The protein below binds the small molecule below.
Small molecule (SMILES): NC[C@@H]1O[C@H](O[C@H]2[C@@H](O)[C@H](O[C@@H]3[C@@H](O)[C@H](N)C[C@H](N)[C@H]3O[C@H]3O[C@H](CO)[C@@H](O)[C@H](O)[C@H]3N)O[C@@H]2CO)[C@H](N)[C@@H](O)[C@@H]1O

Binding-site contacts:
Ligand atom O41 contacts residue SER13 of chain 1.G at 3.3 Å (h-bond).
Ligand atom C41 contacts residue SER13 of chain 1.G at 4.3 Å.
Ligand atom O31 contacts residue SER13 of chain 1.G at 4.1 Å.
Ligand atom C31 contacts residue SER13 of chain 1.G at 4.2 Å.

Sequence of chain 1.G:
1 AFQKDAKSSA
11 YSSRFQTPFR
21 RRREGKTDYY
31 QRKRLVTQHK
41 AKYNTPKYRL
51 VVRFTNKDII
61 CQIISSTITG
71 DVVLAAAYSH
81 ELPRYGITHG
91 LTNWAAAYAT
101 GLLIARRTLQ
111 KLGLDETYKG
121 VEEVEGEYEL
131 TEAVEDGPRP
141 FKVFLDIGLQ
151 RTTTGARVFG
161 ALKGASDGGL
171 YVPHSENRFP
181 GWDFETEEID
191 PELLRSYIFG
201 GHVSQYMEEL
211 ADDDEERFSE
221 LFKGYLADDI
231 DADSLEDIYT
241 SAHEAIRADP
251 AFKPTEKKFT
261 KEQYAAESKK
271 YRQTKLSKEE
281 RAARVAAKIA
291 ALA